Binding-site contacts:
Ligand atom C1' contacts residue ARG124 of chain 1.A at 3.5 Å.
Ligand atom N1 contacts residue ARG124 of chain 1.A at 3.8 Å.
Ligand atom O4' contacts residue ARG124 of chain 1.A at 3.6 Å.
Ligand atom C5' contacts residue GLN203 of chain 1.A at 3.7 Å.
Ligand atom O4 contacts residue THR122 of chain 1.A at 3.6 Å.
Ligand atom N3 contacts residue LYS196 of chain 1.A at 3.4 Å.
Ligand atom OP1 contacts residue GLN203 of chain 1.A at 2.8 Å (h-bond).
Ligand atom O2 contacts residue ARG124 of chain 1.A at 2.9 Å (salt-bridge).
Ligand atom C4 contacts residue LYS196 of chain 1.A at 3.4 Å.
Ligand atom O2 contacts residue ASN147 of chain 1.A at 3.5 Å (h-bond).
Ligand atom N3 contacts residue THR50 of chain 1.A at 3.5 Å (h-bond).
Ligand atom N1 contacts residue ASP163 of chain 1.A at 3.3 Å (salt-bridge).
Ligand atom O4 contacts residue LYS196 of chain 1.A at 3.5 Å.
Ligand atom O2 contacts residue THR50 of chain 1.A at 2.6 Å (h-bond).
Ligand atom C2 contacts residue THR50 of chain 1.A at 3.4 Å.
Ligand atom C6 contacts residue ASP163 of chain 1.A at 3.8 Å.
Ligand atom O2' contacts residue GLN90 of chain 1.A at 3.5 Å.
Ligand atom C2 contacts residue ASP163 of chain 1.A at 3.2 Å.
Ligand atom P contacts residue ARG124 of chain 1.A at 3.8 Å.
Ligand atom C3' contacts residue GLN203 of chain 1.A at 3.6 Å.
Ligand atom O3' contacts residue LEU200 of chain 1.A at 3.6 Å.
Ligand atom O2 contacts residue ASP163 of chain 1.A at 3.5 Å (salt-bridge).
Ligand atom O3' contacts residue ARG124 of chain 1.A at 3.1 Å (salt-bridge).
Ligand atom OP1 contacts residue SER91 of chain 1.A at 3.8 Å.
Ligand atom N3 contacts residue ASP163 of chain 1.A at 3.6 Å (salt-bridge).
Ligand atom C4 contacts residue HIS192 of chain 1.A at 3.7 Å.
Ligand atom OP2 contacts residue GLN203 of chain 1.A at 2.8 Å (h-bond).
Ligand atom C1' contacts residue ASP163 of chain 1.A at 3.8 Å.
Ligand atom OP1 contacts residue ARG124 of chain 1.A at 3.1 Å (salt-bridge).
Ligand atom O4 contacts residue LYS93 of chain 1.A at 3.2 Å.
Ligand atom O2' contacts residue LEU200 of chain 1.A at 3.8 Å.
Ligand atom O4 contacts residue SER51 of chain 1.A at 3.2 Å.
Ligand atom OP1 contacts residue LEU200 of chain 1.A at 3.1 Å.
Ligand atom OP1 contacts residue SER94 of chain 1.A at 3.2 Å (h-bond).
Ligand atom O5' contacts residue GLN203 of chain 1.A at 3.1 Å (h-bond).
Ligand atom O4 contacts residue HIS192 of chain 1.A at 2.7 Å (h-bond).
Ligand atom P contacts residue GLN203 of chain 1.A at 3.5 Å.
Ligand atom O4' contacts residue ASP163 of chain 1.A at 3.5 Å (salt-bridge).
Ligand atom OP1 contacts residue SER92 of chain 1.A at 3.2 Å (h-bond).
Ligand atom C2 contacts residue ARG124 of chain 1.A at 3.6 Å.

Sequence of chain 1.A:
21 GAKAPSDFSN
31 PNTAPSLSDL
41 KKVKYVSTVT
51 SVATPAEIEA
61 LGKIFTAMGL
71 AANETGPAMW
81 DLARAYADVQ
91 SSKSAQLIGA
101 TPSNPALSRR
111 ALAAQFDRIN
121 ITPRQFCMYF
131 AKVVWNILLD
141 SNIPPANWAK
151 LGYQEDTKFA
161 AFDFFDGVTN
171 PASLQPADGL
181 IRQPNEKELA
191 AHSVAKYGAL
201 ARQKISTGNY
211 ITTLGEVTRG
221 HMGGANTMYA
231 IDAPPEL

The protein below binds the small molecule below.
Small molecule (SMILES): O=c1ccn([C@@H]2O[C@H](CO[P](=O)(O)O[C@H]3[C@@H](O)[C@H](n4ccc(=O)[nH]c4=O)O[C@@H]3CO[P](=O)(O)O[C@H]3[C@@H](O)[C@H](n4ccc(=O)[nH]c4=O)O[C@@H]3CO[P](=O)(O)O[C@H]3[C@@H](O)[C@H](n4ccc(=O)[nH]c4=O)O[C@@H]3CO[P](=O)(O)O[C@H]3[C@@H](O)[C@H](n4ccc(=O)[nH]c4=O)O[C@@H]3COP(=O)=O)[C@@H](O)[C@H]2O)c(=O)[nH]1